A small-molecule ligand and the protein it binds are described below.
Small molecule (SMILES): Cc1cc(N)nc(CCc2cncc(CCc3cc(C)nc(N)c3)c2)c1

Sequence of chain 1.A:
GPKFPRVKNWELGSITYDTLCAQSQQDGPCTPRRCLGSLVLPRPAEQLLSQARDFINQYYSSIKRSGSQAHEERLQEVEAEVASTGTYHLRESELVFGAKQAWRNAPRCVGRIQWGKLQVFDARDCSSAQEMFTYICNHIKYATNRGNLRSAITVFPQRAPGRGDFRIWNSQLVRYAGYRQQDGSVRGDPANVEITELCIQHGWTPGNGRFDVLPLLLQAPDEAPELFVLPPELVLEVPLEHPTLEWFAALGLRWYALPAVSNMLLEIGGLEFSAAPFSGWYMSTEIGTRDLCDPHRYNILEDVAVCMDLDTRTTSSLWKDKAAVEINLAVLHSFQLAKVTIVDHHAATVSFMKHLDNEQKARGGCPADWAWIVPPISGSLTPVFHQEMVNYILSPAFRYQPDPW

Binding-site contacts:
Ligand atom N11 contacts residue GLN211 of chain 1.A at 3.5 Å (h-bond).
Ligand atom C21 contacts residue HEM1 of chain 1.C at 2.4 Å.
Ligand atom C12 contacts residue GLN211 of chain 1.A at 3.1 Å.
Ligand atom C08 contacts residue GLU325 of chain 1.A at 3.6 Å.
Ligand atom C02 contacts residue PRO298 of chain 1.A at 3.9 Å (hydrophobic).
Ligand atom C16 contacts residue HEM1 of chain 1.C at 3.6 Å.
Ligand atom C07 contacts residue HEM1 of chain 1.C at 3.5 Å.
Ligand atom C22 contacts residue HEM1 of chain 1.C at 3.4 Å.
Ligand atom N02 contacts residue PRO298 of chain 1.A at 3.9 Å.
Ligand atom C08 contacts residue HEM1 of chain 1.C at 3.5 Å.
Ligand atom C13 contacts residue HEM1 of chain 1.C at 3.7 Å.
Ligand atom N22 contacts residue HEM1 of chain 1.C at 2.9 Å (h-bond).
Ligand atom C03 contacts residue PRO298 of chain 1.A at 3.8 Å (hydrophobic).
Ligand atom N23 contacts residue VAL68 of chain 1.A at 3.8 Å.
Ligand atom C07 contacts residue PRO298 of chain 1.A at 3.9 Å (hydrophobic).
Ligand atom C09 contacts residue VAL300 of chain 1.A at 3.5 Å (hydrophobic).
Ligand atom C07 contacts residue GLY319 of chain 1.A at 3.7 Å.
Ligand atom N02 contacts residue TRP320 of chain 1.A at 2.9 Å (h-bond).
Ligand atom C15 contacts residue HEM1 of chain 1.C at 3.3 Å.
Ligand atom C06 contacts residue GLU325 of chain 1.A at 3.5 Å.
Ligand atom C17 contacts residue HEM1 of chain 1.C at 3.4 Å.
Ligand atom N02 contacts residue HEM1 of chain 1.C at 3.5 Å.
Ligand atom N23 contacts residue LEU69 of chain 1.A at 3.8 Å.
Ligand atom C05 contacts residue VAL300 of chain 1.A at 3.6 Å (hydrophobic).
Ligand atom N22 contacts residue ARG147 of chain 1.A at 3.5 Å (salt-bridge).
Ligand atom N23 contacts residue TYR439 of chain 1.A at 3.7 Å.
Ligand atom N11 contacts residue HEM1 of chain 1.C at 3.9 Å.
Ligand atom C07 contacts residue PHE317 of chain 1.A at 3.5 Å (hydrophobic).
Ligand atom N01 contacts residue HEM1 of chain 1.C at 3.9 Å.
Ligand atom C02 contacts residue HEM1 of chain 1.C at 3.7 Å.
Ligand atom C27 contacts residue TRP38 of chain 1.B at 3.8 Å (hydrophobic).
Ligand atom C02 contacts residue GLU325 of chain 1.A at 3.3 Å.
Ligand atom C26 contacts residue HEM1 of chain 1.C at 3.4 Å.
Ligand atom C14 contacts residue HEM1 of chain 1.C at 3.3 Å.
Ligand atom C18 contacts residue HEM1 of chain 1.C at 3.5 Å.
Ligand atom N02 contacts residue GLU325 of chain 1.A at 2.7 Å (salt-bridge).
Ligand atom C03 contacts residue HEM1 of chain 1.C at 3.4 Å.
Ligand atom N01 contacts residue GLU325 of chain 1.A at 2.5 Å (salt-bridge).
Ligand atom N02 contacts residue TYR321 of chain 1.A at 3.6 Å.
Ligand atom C02 contacts residue TRP320 of chain 1.A at 3.9 Å (hydrophobic).

Sequence of chain 1.B:
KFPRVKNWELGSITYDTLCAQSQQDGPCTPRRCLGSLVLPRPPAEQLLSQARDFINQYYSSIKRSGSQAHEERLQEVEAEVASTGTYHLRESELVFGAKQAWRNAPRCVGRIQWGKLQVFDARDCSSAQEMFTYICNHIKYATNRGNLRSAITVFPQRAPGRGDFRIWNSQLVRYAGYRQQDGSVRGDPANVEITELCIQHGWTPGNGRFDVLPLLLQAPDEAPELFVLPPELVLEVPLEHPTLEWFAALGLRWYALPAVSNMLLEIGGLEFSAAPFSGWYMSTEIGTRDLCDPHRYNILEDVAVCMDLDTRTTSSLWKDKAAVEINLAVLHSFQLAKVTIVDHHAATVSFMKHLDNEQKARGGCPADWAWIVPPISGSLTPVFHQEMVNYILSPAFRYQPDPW